A small-molecule ligand and the protein it binds are described below.
Small molecule (SMILES): CC[C@H](C)[C@H](NC(=O)[C@@H](N)/C=C/C(=O)O)C(=O)N1CCC[C@H]1C(=O)N[C@H](C(=O)N1CCC[C@H]1C(=O)N[C@H](C(=O)N[C@@H](CCC(N)=O)C(=O)N1CCC[C@H]1C(=O)N[C@H](C=O)CO)C(C)C)C(C)C

Binding-site contacts:
Ligand atom CG2 contacts residue LEU65 of chain 1.F at 3.6 Å (hydrophobic).
Ligand atom CA contacts residue SER63 of chain 1.F at 3.8 Å.
Ligand atom O contacts residue LEU65 of chain 1.F at 2.9 Å (h-bond).
Ligand atom N contacts residue VAL19 of chain 1.F at 2.9 Å (h-bond).
Ligand atom C contacts residue VAL21 of chain 1.F at 3.6 Å (hydrophobic).
Ligand atom O contacts residue ALA64 of chain 1.F at 3.2 Å.
Ligand atom C contacts residue VAL19 of chain 1.F at 3.8 Å (hydrophobic).
Ligand atom OE1 contacts residue LYS20 of chain 1.F at 3.7 Å.
Ligand atom CD contacts residue LYS20 of chain 1.F at 3.6 Å.
Ligand atom O contacts residue PRO67 of chain 1.F at 3.9 Å.
Ligand atom CB contacts residue SER63 of chain 1.F at 3.7 Å.
Ligand atom CD contacts residue SER63 of chain 1.F at 3.6 Å.
Ligand atom CA contacts residue VAL21 of chain 1.F at 3.7 Å (hydrophobic).
Ligand atom C contacts residue LEU65 of chain 1.F at 3.8 Å (hydrophobic).
Ligand atom CA contacts residue LEU65 of chain 1.F at 3.4 Å (hydrophobic).
Ligand atom CB contacts residue LYS20 of chain 1.F at 3.8 Å.
Ligand atom O contacts residue VAL21 of chain 1.F at 2.8 Å (h-bond).
Ligand atom OG contacts residue ALA64 of chain 1.F at 3.9 Å.
Ligand atom CA contacts residue VAL19 of chain 1.F at 3.6 Å (hydrophobic).
Ligand atom C contacts residue LEU65 of chain 1.F at 3.6 Å (hydrophobic).
Ligand atom O contacts residue SER63 of chain 1.F at 3.6 Å.
Ligand atom CG2 contacts residue LEU71 of chain 1.F at 3.6 Å (hydrophobic).
Ligand atom CB contacts residue VAL21 of chain 1.F at 3.8 Å (hydrophobic).
Ligand atom CB contacts residue VAL19 of chain 1.F at 3.8 Å (hydrophobic).
Ligand atom N contacts residue SER63 of chain 1.F at 2.9 Å (h-bond).
Ligand atom N contacts residue VAL21 of chain 1.F at 3.0 Å (h-bond).
Ligand atom CG1 contacts residue VAL61 of chain 1.F at 3.7 Å (hydrophobic).
Ligand atom CA contacts residue VAL21 of chain 1.F at 3.8 Å (hydrophobic).
Ligand atom C contacts residue PRO67 of chain 1.F at 3.7 Å (hydrophobic).
Ligand atom N contacts residue LEU65 of chain 1.F at 2.9 Å (h-bond).
Ligand atom CG2 contacts residue VAL21 of chain 1.F at 3.7 Å (hydrophobic).
Ligand atom C contacts residue SER63 of chain 1.F at 3.8 Å.
Ligand atom CB contacts residue LEU65 of chain 1.F at 3.4 Å (hydrophobic).
Ligand atom CB contacts residue SER63 of chain 1.F at 3.3 Å.
Ligand atom O contacts residue LYS20 of chain 1.F at 3.3 Å.
Ligand atom OE2 contacts residue LYS20 of chain 1.F at 3.5 Å (salt-bridge).
Ligand atom CG contacts residue SER63 of chain 1.F at 3.3 Å.
Ligand atom CA contacts residue VAL19 of chain 1.F at 3.8 Å (hydrophobic).
Ligand atom O contacts residue VAL19 of chain 1.F at 3.5 Å (h-bond).
Ligand atom CA contacts residue SER63 of chain 1.F at 3.7 Å.

Sequence of chain 1.F:
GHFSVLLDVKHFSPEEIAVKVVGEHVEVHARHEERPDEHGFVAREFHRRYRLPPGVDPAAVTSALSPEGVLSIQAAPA